Binding-site contacts:
Ligand atom N3 contacts residue TYR184 of chain 1.B at 3.0 Å (h-bond).
Ligand atom OS1 contacts residue LYS44 of chain 1.B at 3.2 Å (salt-bridge).
Ligand atom O5P contacts residue SER45 of chain 1.B at 3.1 Å (h-bond).
Ligand atom N6 contacts residue MET223 of chain 1.B at 3.2 Å (h-bond).
Ligand atom P2 contacts residue THR47 of chain 1.B at 3.5 Å.
Ligand atom O5' contacts residue GLY46 of chain 1.B at 3.4 Å (h-bond).
Ligand atom OS3 contacts residue ASN48 of chain 1.B at 3.0 Å (h-bond).
Ligand atom O3' contacts residue ARG121 of chain 1.B at 3.3 Å (salt-bridge).
Ligand atom O4P contacts residue ASN48 of chain 1.B at 2.6 Å (h-bond).
Ligand atom C2' contacts residue LEU245 of chain 1.B at 3.3 Å (hydrophobic).
Ligand atom O6P contacts residue LYS44 of chain 1.B at 3.2 Å (salt-bridge).
Ligand atom O1P contacts residue SER129 of chain 1.B at 2.8 Å (h-bond).
Ligand atom O2' contacts residue LEU245 of chain 1.B at 3.5 Å (h-bond).
Ligand atom O2' contacts residue PHE220 of chain 1.B at 3.5 Å.
Ligand atom OS3 contacts residue THR47 of chain 1.B at 3.4 Å (h-bond).
Ligand atom O5' contacts residue LYS44 of chain 1.B at 3.4 Å.
Ligand atom O5P contacts residue LYS44 of chain 1.B at 3.2 Å (salt-bridge).
Ligand atom O5P contacts residue GLY46 of chain 1.B at 2.9 Å (h-bond).
Ligand atom OS2 contacts residue PRO43 of chain 1.B at 3.4 Å.
Ligand atom C6 contacts residue TRP49 of chain 1.B at 3.5 Å (hydrophobic).
Ligand atom N6 contacts residue TRP49 of chain 1.B at 3.4 Å.
Ligand atom O2P contacts residue ARG247 of chain 1.B at 3.5 Å.
Ligand atom C3' contacts residue LEU245 of chain 1.B at 3.5 Å (hydrophobic).
Ligand atom N6 contacts residue SER219 of chain 1.B at 3.5 Å.
Ligand atom N1 contacts residue TRP49 of chain 1.B at 3.4 Å.
Ligand atom N6 contacts residue PHE220 of chain 1.B at 3.3 Å (h-bond).
Ligand atom O2P contacts residue LYS248 of chain 1.B at 2.7 Å (salt-bridge).
Ligand atom OS2 contacts residue LYS44 of chain 1.B at 2.9 Å (salt-bridge).
Ligand atom C2 contacts residue TRP49 of chain 1.B at 3.5 Å (hydrophobic).
Ligand atom O3' contacts residue SER129 of chain 1.B at 3.5 Å (h-bond).
Ligand atom O2P contacts residue GLY249 of chain 1.B at 2.6 Å (h-bond).
Ligand atom O1P contacts residue ARG247 of chain 1.B at 3.0 Å (salt-bridge).
Ligand atom O5P contacts residue THR47 of chain 1.B at 2.7 Å (h-bond).
Ligand atom N3 contacts residue GLY249 of chain 1.B at 3.5 Å.
Ligand atom O3P contacts residue ARG121 of chain 1.B at 2.7 Å (salt-bridge).
Ligand atom O4P contacts residue THR47 of chain 1.B at 3.2 Å (h-bond).
Ligand atom OS2 contacts residue HIS99 of chain 1.B at 3.5 Å (h-bond).
Ligand atom O3P contacts residue ARG247 of chain 1.B at 3.3 Å (salt-bridge).
Ligand atom N6 contacts residue SER218 of chain 1.B at 2.9 Å (h-bond).
Ligand atom O2' contacts residue ARG247 of chain 1.B at 3.2 Å (salt-bridge).

Sequence of chain 1.B:
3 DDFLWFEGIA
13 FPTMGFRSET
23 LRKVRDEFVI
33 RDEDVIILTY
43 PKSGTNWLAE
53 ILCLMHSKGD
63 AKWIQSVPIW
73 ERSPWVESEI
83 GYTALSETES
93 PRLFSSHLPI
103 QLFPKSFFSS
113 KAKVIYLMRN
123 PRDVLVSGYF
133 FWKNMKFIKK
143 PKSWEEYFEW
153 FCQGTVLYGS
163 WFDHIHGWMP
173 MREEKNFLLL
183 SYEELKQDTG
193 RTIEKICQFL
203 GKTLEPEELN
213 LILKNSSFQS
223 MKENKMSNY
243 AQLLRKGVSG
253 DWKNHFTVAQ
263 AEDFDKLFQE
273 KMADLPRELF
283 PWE

The small molecule below binds the protein below.
Small molecule (SMILES): Nc1ncnc2c1ncn2[C@@H]1O[C@H](CO[P](=O)(O)OS(=O)(=O)O)[C@@H](OP(=O)(O)O)[C@H]1O